Sequence of chain 3.B:
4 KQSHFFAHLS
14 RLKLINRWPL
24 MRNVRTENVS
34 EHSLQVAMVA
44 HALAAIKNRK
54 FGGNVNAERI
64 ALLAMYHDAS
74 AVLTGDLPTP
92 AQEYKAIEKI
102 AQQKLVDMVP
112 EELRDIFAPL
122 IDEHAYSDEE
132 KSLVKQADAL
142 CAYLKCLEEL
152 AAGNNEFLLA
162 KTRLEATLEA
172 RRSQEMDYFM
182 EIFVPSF

Binding-site contacts:
Ligand atom C2' contacts residue ARG20 of chain 3.B at 3.5 Å.
Ligand atom C6 contacts residue PRO83 of chain 3.B at 3.6 Å (hydrophobic).
Ligand atom P contacts residue ARG20 of chain 3.B at 3.8 Å.
Ligand atom O4' contacts residue PRO81 of chain 3.B at 3.3 Å.
Ligand atom O4' contacts residue LEU80 of chain 3.B at 3.8 Å.
Ligand atom C2 contacts residue PRO83 of chain 3.B at 3.4 Å (hydrophobic).
Ligand atom P contacts residue ASP139 of chain 3.B at 3.4 Å.
Ligand atom N3 contacts residue PRO83 of chain 3.B at 3.6 Å.
Ligand atom C4' contacts residue PRO81 of chain 3.B at 3.8 Å (hydrophobic).
Ligand atom O1P contacts residue ASP71 of chain 3.B at 3.3 Å (salt-bridge).
Ligand atom O5' contacts residue ARG20 of chain 3.B at 3.5 Å (salt-bridge).
Ligand atom N7 contacts residue TRP21 of chain 3.B at 3.8 Å.
Ligand atom C4' contacts residue ASP79 of chain 3.B at 3.4 Å.
Ligand atom O5' contacts residue THR82 of chain 3.B at 3.8 Å.
Ligand atom C4' contacts residue THR82 of chain 3.B at 3.8 Å.
Ligand atom C8 contacts residue TRP21 of chain 3.B at 3.7 Å (hydrophobic).
Ligand atom C4 contacts residue TRP21 of chain 3.B at 3.5 Å (hydrophobic).
Ligand atom O1P contacts residue ARG20 of chain 3.B at 2.9 Å (salt-bridge).
Ligand atom N9 contacts residue THR82 of chain 3.B at 3.6 Å (h-bond).
Ligand atom C3' contacts residue ASP79 of chain 3.B at 3.4 Å.
Ligand atom N1 contacts residue PRO83 of chain 3.B at 3.1 Å.
Ligand atom P contacts residue CO1 of chain 3.F at 3.7 Å.
Ligand atom C5' contacts residue ASP79 of chain 3.B at 3.8 Å.
Ligand atom C4' contacts residue LEU80 of chain 3.B at 3.5 Å (hydrophobic).
Ligand atom C5 contacts residue TRP21 of chain 3.B at 3.6 Å (hydrophobic).
Ligand atom N9 contacts residue TRP21 of chain 3.B at 3.7 Å.
Ligand atom O3' contacts residue TRP21 of chain 3.B at 3.0 Å (h-bond).
Ligand atom N7 contacts residue THR82 of chain 3.B at 3.7 Å.
Ligand atom O1P contacts residue ASP139 of chain 3.B at 3.3 Å (salt-bridge).
Ligand atom C5' contacts residue THR82 of chain 3.B at 3.6 Å.
Ligand atom O3P contacts residue ASP139 of chain 3.B at 2.5 Å (salt-bridge).
Ligand atom C8 contacts residue THR82 of chain 3.B at 3.2 Å.
Ligand atom O3' contacts residue ARG20 of chain 3.B at 3.7 Å.
Ligand atom O1P contacts residue CO1 of chain 3.F at 2.4 Å.
Ligand atom O1P contacts residue HIS35 of chain 3.B at 3.2 Å (h-bond).
Ligand atom O3' contacts residue ASP79 of chain 3.B at 2.4 Å (salt-bridge).
Ligand atom C4 contacts residue PRO83 of chain 3.B at 3.8 Å (hydrophobic).
Ligand atom C5' contacts residue LEU80 of chain 3.B at 3.7 Å (hydrophobic).
Ligand atom C3' contacts residue ARG20 of chain 3.B at 3.4 Å.
Ligand atom O4' contacts residue THR82 of chain 3.B at 2.9 Å (h-bond).

The protein below binds the small molecule below.
Small molecule (SMILES): Nc1ncnc2c1ncn2[C@H]1C[C@H](O)[C@@H](COP(=O)(O)O)O1